Binding-site contacts:
Ligand atom CAL contacts residue TYR218 of chain 1.B at 3.8 Å (hydrophobic).
Ligand atom SAP contacts residue ALA315 of chain 1.B at 3.9 Å.
Ligand atom CAN contacts residue TYR218 of chain 1.B at 4.0 Å (hydrophobic).
Ligand atom OAD contacts residue GLY314 of chain 1.B at 3.6 Å.
Ligand atom NAM contacts residue ALA315 of chain 1.B at 3.3 Å (h-bond).
Ligand atom OAC contacts residue SER61 of chain 1.B at 2.5 Å (h-bond).
Ligand atom SAP contacts residue GLN117 of chain 1.B at 4.1 Å.
Ligand atom CAL contacts residue ALA315 of chain 1.B at 3.8 Å (hydrophobic).
Ligand atom BOR contacts residue ALA315 of chain 1.B at 4.2 Å.
Ligand atom OAC contacts residue LYS312 of chain 1.B at 4.5 Å.
Ligand atom BOR contacts residue SER61 of chain 1.B at 1.5 Å.
Ligand atom CAI contacts residue TYR218 of chain 1.B at 3.5 Å (hydrophobic).
Ligand atom CAK contacts residue LYS64 of chain 1.B at 4.0 Å.
Ligand atom CAI contacts residue ASN149 of chain 1.B at 4.1 Å.
Ligand atom CAK contacts residue SER61 of chain 1.B at 2.6 Å.
Ligand atom BOR contacts residue TYR147 of chain 1.B at 3.4 Å.
Ligand atom CAK contacts residue ASN149 of chain 1.B at 3.9 Å.
Ligand atom CAG contacts residue TYR218 of chain 1.B at 3.7 Å (hydrophobic).
Ligand atom OAB contacts residue GLN117 of chain 1.B at 2.8 Å (h-bond).
Ligand atom CAK contacts residue TYR218 of chain 1.B at 4.4 Å (hydrophobic).
Ligand atom BOR contacts residue LYS64 of chain 1.B at 3.8 Å.
Ligand atom CAF contacts residue TYR218 of chain 1.B at 4.4 Å (hydrophobic).
Ligand atom OAD contacts residue SER61 of chain 1.B at 2.3 Å (h-bond).
Ligand atom NAM contacts residue SER61 of chain 1.B at 3.8 Å.
Ligand atom OAA contacts residue GLN117 of chain 1.B at 4.4 Å.
Ligand atom OAC contacts residue TYR147 of chain 1.B at 2.7 Å (h-bond).
Ligand atom OAC contacts residue LYS64 of chain 1.B at 4.3 Å.
Ligand atom SAP contacts residue ASN149 of chain 1.B at 4.2 Å.
Ligand atom CAL contacts residue ASN149 of chain 1.B at 4.5 Å.
Ligand atom CAK contacts residue ALA315 of chain 1.B at 3.9 Å (hydrophobic).
Ligand atom OAD contacts residue ALA315 of chain 1.B at 2.8 Å (h-bond).
Ligand atom OAA contacts residue ALA315 of chain 1.B at 4.0 Å.
Ligand atom OAD contacts residue TYR147 of chain 1.B at 4.4 Å.
Ligand atom CAI contacts residue GLN117 of chain 1.B at 3.4 Å.
Ligand atom OAD contacts residue GLY60 of chain 1.B at 3.9 Å.
Ligand atom OAB contacts residue ASN149 of chain 1.B at 3.1 Å (h-bond).
Ligand atom CAG contacts residue GLN117 of chain 1.B at 3.5 Å.

Sequence of chain 1.B:
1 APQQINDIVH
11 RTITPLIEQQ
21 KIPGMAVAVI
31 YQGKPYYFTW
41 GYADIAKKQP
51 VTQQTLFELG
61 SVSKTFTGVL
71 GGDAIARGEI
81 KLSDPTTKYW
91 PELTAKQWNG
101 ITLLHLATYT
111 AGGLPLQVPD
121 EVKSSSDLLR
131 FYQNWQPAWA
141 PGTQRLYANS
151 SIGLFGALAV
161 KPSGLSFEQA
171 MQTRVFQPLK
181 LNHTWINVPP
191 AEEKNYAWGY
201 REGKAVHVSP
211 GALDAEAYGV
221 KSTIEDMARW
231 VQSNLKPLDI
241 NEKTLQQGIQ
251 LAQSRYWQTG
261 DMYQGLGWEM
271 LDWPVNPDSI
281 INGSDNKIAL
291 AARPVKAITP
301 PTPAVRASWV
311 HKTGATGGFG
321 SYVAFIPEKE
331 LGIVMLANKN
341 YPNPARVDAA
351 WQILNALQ

A small-molecule ligand and the protein it binds are described below.
Small molecule (SMILES): O=S(=O)(Cc1ccccc1)NCB(O)O